This protein binds this small molecule.
Small molecule (SMILES): Cc1cn([C@H]2C[C@H](O[P](=O)(O)OC[C@H]3O[C@@H](n4ccc(N)nc4=O)C[C@@H]3O[P](=O)(O)OC[C@@H]3CC[C@H](n4ccc(N)nc4=O)O3)[C@@H](CO[P](=O)(O)O[C@H]3C[C@H](n4ccc(N)nc4=O)O[C@@H]3CO[P](=O)(O)O[C@H]3C[C@H](n4cnc5c4NC=NC5N)O[C@@H]3CO[P](=O)(O)O[C@H]3C[C@H](n4cnc5c(=O)[nH]c(N)nc54)O[C@@H]3CO[P](=O)(O)O[C@H]3C[C@H](n4cc(C)c(=O)[nH]c4=O)O[C@@H]3CO[P](=O)(O)O[C@H]3C[C@H](n4ccc(N)nc4=O)O[C@@H]3CO[P](=O)(O)O[C@H]3C[C@H](n4ccc(N)nc4=O)O[C@@H]3CO)O2)c(=O)[nH]c1=O

Sequence of chain 1.B:
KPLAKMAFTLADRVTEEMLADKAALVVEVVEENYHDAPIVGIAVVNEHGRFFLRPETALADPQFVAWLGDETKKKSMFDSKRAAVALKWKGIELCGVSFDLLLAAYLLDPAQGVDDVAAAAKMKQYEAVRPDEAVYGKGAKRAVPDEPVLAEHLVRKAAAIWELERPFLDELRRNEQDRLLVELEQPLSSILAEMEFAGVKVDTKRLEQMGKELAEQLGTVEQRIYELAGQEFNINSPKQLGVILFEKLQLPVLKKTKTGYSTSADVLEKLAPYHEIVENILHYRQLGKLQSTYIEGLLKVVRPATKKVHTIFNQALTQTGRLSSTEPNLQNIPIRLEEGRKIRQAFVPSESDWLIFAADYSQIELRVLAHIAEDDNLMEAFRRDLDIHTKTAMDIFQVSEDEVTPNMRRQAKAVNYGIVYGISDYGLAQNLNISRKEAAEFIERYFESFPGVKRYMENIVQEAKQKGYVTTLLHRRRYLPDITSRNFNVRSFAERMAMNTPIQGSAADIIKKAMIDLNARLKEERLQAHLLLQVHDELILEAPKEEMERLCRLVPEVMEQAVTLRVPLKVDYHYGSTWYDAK

Binding-site contacts:
Ligand atom C2' contacts residue GLN340 of chain 1.B at 3.6 Å.
Ligand atom C1' contacts residue TYR303 of chain 1.B at 3.3 Å (hydrophobic).
Ligand atom OP1 contacts residue LYS267 of chain 1.B at 2.6 Å (salt-bridge).
Ligand atom P contacts residue ARG294 of chain 1.B at 3.5 Å.
Ligand atom O5' contacts residue ARG345 of chain 1.B at 3.7 Å.
Ligand atom OP1 contacts residue THR268 of chain 1.B at 2.4 Å (h-bond).
Ligand atom OP1 contacts residue PRO343 of chain 1.B at 3.5 Å.
Ligand atom O4' contacts residue ASN341 of chain 1.B at 3.2 Å.
Ligand atom C5' contacts residue ILE342 of chain 1.B at 3.2 Å (hydrophobic).
Ligand atom O3' contacts residue THR268 of chain 1.B at 3.2 Å.
Ligand atom C5' contacts residue THR268 of chain 1.B at 3.5 Å.
Ligand atom O3' contacts residue ARG294 of chain 1.B at 3.2 Å (salt-bridge).
Ligand atom O2 contacts residue ARG331 of chain 1.B at 2.8 Å (salt-bridge).
Ligand atom OP1 contacts residue ARG294 of chain 1.B at 2.9 Å (salt-bridge).
Ligand atom O5' contacts residue THR272 of chain 1.B at 3.1 Å (h-bond).
Ligand atom OP2 contacts residue ARG345 of chain 1.B at 2.8 Å (salt-bridge).
Ligand atom C5' contacts residue ARG294 of chain 1.B at 3.6 Å.
Ligand atom C4' contacts residue ILE342 of chain 1.B at 3.6 Å (hydrophobic).
Ligand atom C1' contacts residue GLN340 of chain 1.B at 3.5 Å.
Ligand atom P contacts residue THR268 of chain 1.B at 3.6 Å.
Ligand atom O5' contacts residue ARG294 of chain 1.B at 3.5 Å (salt-bridge).
Ligand atom OP1 contacts residue ARG345 of chain 1.B at 2.9 Å (salt-bridge).
Ligand atom OP2 contacts residue ALA274 of chain 1.B at 3.4 Å.
Ligand atom C5 contacts residue ARG345 of chain 1.B at 3.1 Å.
Ligand atom C3' contacts residue ASP546 of chain 1.B at 3.6 Å.
Ligand atom O2 contacts residue ASN341 of chain 1.B at 2.8 Å (h-bond).
Ligand atom OP1 contacts residue THR272 of chain 1.B at 2.7 Å (h-bond).
Ligand atom O4' contacts residue HIS545 of chain 1.B at 3.5 Å.
Ligand atom C3' contacts residue CTP1 of chain 1.J at 3.2 Å.
Ligand atom O4' contacts residue TYR303 of chain 1.B at 3.5 Å (h-bond).
Ligand atom OP1 contacts residue ILE344 of chain 1.B at 2.8 Å (h-bond).
Ligand atom C2' contacts residue ASN341 of chain 1.B at 3.5 Å.
Ligand atom OP1 contacts residue THR266 of chain 1.B at 2.8 Å (h-bond).
Ligand atom OP2 contacts residue SER273 of chain 1.B at 3.6 Å.
Ligand atom P contacts residue THR272 of chain 1.B at 3.6 Å.
Ligand atom P contacts residue ARG345 of chain 1.B at 3.5 Å.
Ligand atom C5 contacts residue CTP1 of chain 1.J at 3.5 Å.
Ligand atom C6 contacts residue ARG345 of chain 1.B at 3.3 Å.
Ligand atom C1' contacts residue ASN341 of chain 1.B at 3.6 Å.
Ligand atom OP1 contacts residue GLN295 of chain 1.B at 3.6 Å.